Sequence of chain 1.B:
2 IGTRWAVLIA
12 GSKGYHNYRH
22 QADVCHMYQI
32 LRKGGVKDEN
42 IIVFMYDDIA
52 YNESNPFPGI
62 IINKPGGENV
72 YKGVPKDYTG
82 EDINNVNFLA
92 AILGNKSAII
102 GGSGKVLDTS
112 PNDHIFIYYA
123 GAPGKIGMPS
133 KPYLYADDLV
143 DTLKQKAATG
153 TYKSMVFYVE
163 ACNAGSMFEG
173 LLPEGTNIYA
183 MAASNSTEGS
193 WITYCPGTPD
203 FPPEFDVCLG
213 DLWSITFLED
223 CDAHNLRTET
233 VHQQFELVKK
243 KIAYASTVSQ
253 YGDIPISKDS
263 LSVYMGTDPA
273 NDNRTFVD

The protein below binds the small molecule below.
Small molecule (SMILES): CC(=O)N[C@H]1[C@H](O[C@H]2[C@H](O)[C@@H](NC(C)=O)CO[C@@H]2CO)O[C@H](CO)[C@@H](O[C@H]2O[C@H](CO)[C@@H](O)[C@H](O)[C@@H]2O)[C@@H]1O

Binding-site contacts:
Ligand atom O6 contacts residue EDO1 of chain 1.N at 3.3 Å.
Ligand atom O5 contacts residue TYR16 of chain 1.B at 3.4 Å.
Ligand atom C2 contacts residue EDO1 of chain 1.N at 4.2 Å.
Ligand atom C1 contacts residue ASN53 of chain 1.B at 1.4 Å.
Ligand atom C8 contacts residue ASN53 of chain 1.B at 4.1 Å.
Ligand atom C6 contacts residue EDO1 of chain 1.N at 4.1 Å.
Ligand atom O5 contacts residue ASN53 of chain 1.B at 2.4 Å (h-bond).
Ligand atom C2 contacts residue ASP49 of chain 1.B at 4.3 Å.
Ligand atom O5 contacts residue ASP49 of chain 1.B at 4.5 Å.
Ligand atom C1 contacts residue EDO1 of chain 1.N at 4.2 Å.
Ligand atom N2 contacts residue EDO1 of chain 1.N at 3.3 Å.
Ligand atom C1 contacts residue TYR16 of chain 1.B at 4.2 Å (hydrophobic).
Ligand atom C1 contacts residue ASP49 of chain 1.B at 4.1 Å.
Ligand atom C4 contacts residue ASN53 of chain 1.B at 4.2 Å.
Ligand atom O7 contacts residue ASP49 of chain 1.B at 3.3 Å.
Ligand atom N2 contacts residue ASN53 of chain 1.B at 2.7 Å (h-bond).
Ligand atom O6 contacts residue GLY15 of chain 1.B at 3.2 Å.
Ligand atom C5 contacts residue ASN53 of chain 1.B at 3.6 Å.
Ligand atom C5 contacts residue TYR16 of chain 1.B at 4.3 Å (hydrophobic).
Ligand atom C3 contacts residue EDO1 of chain 1.N at 4.5 Å.
Ligand atom C7 contacts residue EDO1 of chain 1.N at 4.0 Å.
Ligand atom C7 contacts residue ASP49 of chain 1.B at 4.2 Å.
Ligand atom O6 contacts residue TYR16 of chain 1.B at 3.0 Å (h-bond).
Ligand atom C2 contacts residue ASN53 of chain 1.B at 2.4 Å.
Ligand atom C8 contacts residue EDO1 of chain 1.N at 3.4 Å.
Ligand atom C8 contacts residue TYR52 of chain 1.B at 3.8 Å (hydrophobic).
Ligand atom C6 contacts residue TYR16 of chain 1.B at 3.8 Å (hydrophobic).
Ligand atom C7 contacts residue ASN53 of chain 1.B at 3.3 Å.
Ligand atom C3 contacts residue ASN53 of chain 1.B at 3.7 Å.
Ligand atom O7 contacts residue ASN53 of chain 1.B at 3.6 Å.